Binding-site contacts:
Ligand atom C3 contacts residue LYS26 of chain 1.E at 3.3 Å.
Ligand atom C2M contacts residue GLY27 of chain 1.E at 4.5 Å.
Ligand atom C2M contacts residue LYS26 of chain 1.E at 3.7 Å.
Ligand atom C2 contacts residue LYS26 of chain 1.E at 4.0 Å.
Ligand atom O1B contacts residue LYS26 of chain 1.E at 4.4 Å.

Sequence of chain 1.E:
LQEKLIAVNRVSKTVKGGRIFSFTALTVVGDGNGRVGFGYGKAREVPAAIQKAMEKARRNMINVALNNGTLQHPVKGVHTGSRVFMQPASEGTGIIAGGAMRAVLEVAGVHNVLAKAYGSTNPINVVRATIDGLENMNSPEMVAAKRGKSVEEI

The small molecule below binds the protein below.
Small molecule (SMILES): CN[C@@H]1[C@H](O)[C@H](NC)[C@H]2O[C@@]3(O)C(=O)C[C@@H](C)O[C@H]3O[C@@H]2[C@H]1O